This small molecule binds to this protein.
Small molecule (SMILES): O=C(O)[C@H]1NCCc2c(O)noc21

Sequence of chain 1.B:
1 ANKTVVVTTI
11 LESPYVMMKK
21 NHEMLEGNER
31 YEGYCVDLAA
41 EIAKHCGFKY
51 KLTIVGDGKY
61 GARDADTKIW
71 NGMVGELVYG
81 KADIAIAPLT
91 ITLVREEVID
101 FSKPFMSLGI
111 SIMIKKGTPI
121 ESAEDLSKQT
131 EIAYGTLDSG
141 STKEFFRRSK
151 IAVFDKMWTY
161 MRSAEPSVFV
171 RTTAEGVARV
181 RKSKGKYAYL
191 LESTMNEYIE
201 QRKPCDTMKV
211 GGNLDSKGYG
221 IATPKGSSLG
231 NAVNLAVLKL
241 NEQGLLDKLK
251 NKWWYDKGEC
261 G

Binding-site contacts:
Ligand atom C2 contacts residue LEU137 of chain 1.B at 3.8 Å (hydrophobic).
Ligand atom C7 contacts residue SER141 of chain 1.B at 3.5 Å.
Ligand atom O3 contacts residue TYR60 of chain 1.B at 3.6 Å.
Ligand atom C2 contacts residue GLU192 of chain 1.B at 3.5 Å.
Ligand atom C3 contacts residue TYR60 of chain 1.B at 3.9 Å (hydrophobic).
Ligand atom C7 contacts residue TYR60 of chain 1.B at 3.9 Å (hydrophobic).
Ligand atom C5 contacts residue PRO88 of chain 1.B at 4.0 Å (hydrophobic).
Ligand atom C4 contacts residue TYR60 of chain 1.B at 3.1 Å (hydrophobic).
Ligand atom O3 contacts residue PRO88 of chain 1.B at 3.7 Å.
Ligand atom N1 contacts residue SER141 of chain 1.B at 4.0 Å.
Ligand atom N2 contacts residue PRO88 of chain 1.B at 2.8 Å (h-bond).
Ligand atom O1 contacts residue THR142 of chain 1.B at 3.2 Å (h-bond).
Ligand atom O3 contacts residue ARG95 of chain 1.B at 2.8 Å (salt-bridge).
Ligand atom C3 contacts residue GLU192 of chain 1.B at 3.2 Å.
Ligand atom N1 contacts residue LEU137 of chain 1.B at 3.9 Å.
Ligand atom N1 contacts residue THR142 of chain 1.B at 2.8 Å (h-bond).
Ligand atom C5 contacts residue GLU192 of chain 1.B at 3.2 Å.
Ligand atom N2 contacts residue THR90 of chain 1.B at 3.3 Å (h-bond).
Ligand atom C5 contacts residue THR90 of chain 1.B at 3.0 Å.
Ligand atom O3 contacts residue LEU89 of chain 1.B at 3.6 Å.
Ligand atom O2 contacts residue ARG95 of chain 1.B at 2.9 Å (salt-bridge).
Ligand atom C1 contacts residue THR142 of chain 1.B at 3.7 Å.
Ligand atom O1 contacts residue GLU192 of chain 1.B at 4.0 Å.
Ligand atom O3 contacts residue THR90 of chain 1.B at 2.9 Å (h-bond).
Ligand atom C6 contacts residue GLU192 of chain 1.B at 3.5 Å.
Ligand atom N2 contacts residue TYR219 of chain 1.B at 4.0 Å.
Ligand atom O1 contacts residue GLY140 of chain 1.B at 3.6 Å.
Ligand atom N2 contacts residue GLU192 of chain 1.B at 2.8 Å (salt-bridge).
Ligand atom C4 contacts residue GLU192 of chain 1.B at 3.5 Å.
Ligand atom C4 contacts residue PRO88 of chain 1.B at 3.1 Å (hydrophobic).
Ligand atom O1 contacts residue SER141 of chain 1.B at 3.0 Å (h-bond).
Ligand atom O4 contacts residue LEU137 of chain 1.B at 3.1 Å.
Ligand atom C7 contacts residue ARG95 of chain 1.B at 3.4 Å.
Ligand atom C1 contacts residue LEU137 of chain 1.B at 3.3 Å (hydrophobic).
Ligand atom O2 contacts residue TYR60 of chain 1.B at 3.7 Å.
Ligand atom C6 contacts residue SER141 of chain 1.B at 3.4 Å.
Ligand atom O2 contacts residue GLY140 of chain 1.B at 3.3 Å.
Ligand atom C5 contacts residue SER141 of chain 1.B at 3.2 Å.
Ligand atom C7 contacts residue THR90 of chain 1.B at 3.6 Å.
Ligand atom O2 contacts residue SER141 of chain 1.B at 2.9 Å (h-bond).